Binding-site contacts:
Ligand atom C6 contacts residue ALA147 of chain 1.D at 4.2 Å (hydrophobic).
Ligand atom C5 contacts residue ASN154 of chain 1.D at 3.8 Å.
Ligand atom C1 contacts residue ASN154 of chain 1.D at 1.5 Å.
Ligand atom C1 contacts residue GLU150 of chain 1.D at 4.3 Å.
Ligand atom N2 contacts residue ASN154 of chain 1.D at 3.0 Å (h-bond).
Ligand atom C1 contacts residue THR156 of chain 1.D at 4.0 Å.
Ligand atom O6 contacts residue GLU150 of chain 1.D at 3.2 Å.
Ligand atom O5 contacts residue THR156 of chain 1.D at 3.9 Å.
Ligand atom O5 contacts residue GLU150 of chain 1.D at 3.9 Å.
Ligand atom O6 contacts residue ALA147 of chain 1.D at 4.0 Å.
Ligand atom C2 contacts residue ASN154 of chain 1.D at 2.5 Å.
Ligand atom C7 contacts residue ASN154 of chain 1.D at 4.3 Å.
Ligand atom C4 contacts residue ASN154 of chain 1.D at 4.1 Å.
Ligand atom O5 contacts residue ASN154 of chain 1.D at 2.5 Å (h-bond).
Ligand atom N2 contacts residue THR156 of chain 1.D at 4.3 Å.
Ligand atom C6 contacts residue GLU150 of chain 1.D at 4.3 Å.
Ligand atom C3 contacts residue ASN154 of chain 1.D at 3.9 Å.

Sequence of chain 1.D:
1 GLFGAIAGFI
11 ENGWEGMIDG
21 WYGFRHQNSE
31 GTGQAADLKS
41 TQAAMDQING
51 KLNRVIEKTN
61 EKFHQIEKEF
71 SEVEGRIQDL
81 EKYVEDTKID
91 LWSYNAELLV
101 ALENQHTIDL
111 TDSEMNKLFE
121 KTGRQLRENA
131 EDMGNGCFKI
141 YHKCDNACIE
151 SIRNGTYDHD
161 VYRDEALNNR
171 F

This small molecule binds to this protein.
Small molecule (SMILES): CC(=O)N[C@@H]1[C@@H](O)[C@H](O)[C@@H](CO)O[C@H]1O